Sequence of chain 1.D:
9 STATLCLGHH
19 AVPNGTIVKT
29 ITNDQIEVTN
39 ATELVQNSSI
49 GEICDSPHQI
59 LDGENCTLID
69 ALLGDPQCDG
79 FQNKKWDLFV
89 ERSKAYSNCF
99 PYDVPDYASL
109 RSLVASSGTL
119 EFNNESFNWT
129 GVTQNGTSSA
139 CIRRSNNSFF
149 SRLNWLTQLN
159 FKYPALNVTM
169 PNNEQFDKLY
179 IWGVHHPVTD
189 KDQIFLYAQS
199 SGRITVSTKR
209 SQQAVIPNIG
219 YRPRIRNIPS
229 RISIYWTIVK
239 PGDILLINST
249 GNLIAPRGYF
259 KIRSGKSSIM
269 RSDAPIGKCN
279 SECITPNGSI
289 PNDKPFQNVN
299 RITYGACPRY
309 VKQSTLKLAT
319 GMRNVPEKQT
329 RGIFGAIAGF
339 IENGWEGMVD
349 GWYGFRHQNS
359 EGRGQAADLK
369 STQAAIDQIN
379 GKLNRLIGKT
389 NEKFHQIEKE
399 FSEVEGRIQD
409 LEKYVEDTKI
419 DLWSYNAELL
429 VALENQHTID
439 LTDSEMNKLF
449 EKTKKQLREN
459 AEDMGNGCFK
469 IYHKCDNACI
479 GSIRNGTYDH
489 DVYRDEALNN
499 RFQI

Binding-site contacts:
Ligand atom N2 contacts residue ASN246 of chain 1.A at 2.9 Å (h-bond).
Ligand atom C7 contacts residue ILE217 of chain 1.D at 4.1 Å (hydrophobic).
Ligand atom O5 contacts residue ASN165 of chain 1.A at 3.8 Å.
Ligand atom C1 contacts residue ASN246 of chain 1.A at 1.4 Å.
Ligand atom C4 contacts residue ALA163 of chain 1.A at 4.2 Å (hydrophobic).
Ligand atom C6 contacts residue ASN165 of chain 1.A at 3.8 Å.
Ligand atom O5 contacts residue ASN246 of chain 1.A at 2.4 Å (h-bond).
Ligand atom C8 contacts residue THR248 of chain 1.A at 3.8 Å.
Ligand atom C1 contacts residue TYR219 of chain 1.D at 3.9 Å (hydrophobic).
Ligand atom O7 contacts residue GLY218 of chain 1.D at 4.1 Å.
Ligand atom C3 contacts residue ASN246 of chain 1.A at 3.8 Å.
Ligand atom C2 contacts residue ASN246 of chain 1.A at 2.5 Å.
Ligand atom O7 contacts residue ILE217 of chain 1.D at 2.9 Å (h-bond).
Ligand atom O7 contacts residue ARG201 of chain 1.A at 4.1 Å.
Ligand atom C7 contacts residue ASN246 of chain 1.A at 3.5 Å.
Ligand atom C4 contacts residue ASN246 of chain 1.A at 4.3 Å.
Ligand atom O7 contacts residue ASN246 of chain 1.A at 4.4 Å.
Ligand atom C8 contacts residue ASN246 of chain 1.A at 3.5 Å.
Ligand atom C5 contacts residue ASN246 of chain 1.A at 3.7 Å.
Ligand atom C8 contacts residue SER247 of chain 1.A at 4.0 Å.
Ligand atom C5 contacts residue ASN165 of chain 1.A at 4.4 Å.
Ligand atom C6 contacts residue ALA163 of chain 1.A at 4.3 Å (hydrophobic).

The small molecule below binds the protein below.
Small molecule (SMILES): CC(=O)N[C@H]1[C@H](O[C@H]2[C@H](O)[C@@H](NC(C)=O)CO[C@@H]2CO)O[C@H](CO)[C@@H](O[C@@H]2O[C@H](CO)[C@@H](O)[C@H](O)[C@@H]2O)[C@@H]1O

Sequence of chain 1.A:
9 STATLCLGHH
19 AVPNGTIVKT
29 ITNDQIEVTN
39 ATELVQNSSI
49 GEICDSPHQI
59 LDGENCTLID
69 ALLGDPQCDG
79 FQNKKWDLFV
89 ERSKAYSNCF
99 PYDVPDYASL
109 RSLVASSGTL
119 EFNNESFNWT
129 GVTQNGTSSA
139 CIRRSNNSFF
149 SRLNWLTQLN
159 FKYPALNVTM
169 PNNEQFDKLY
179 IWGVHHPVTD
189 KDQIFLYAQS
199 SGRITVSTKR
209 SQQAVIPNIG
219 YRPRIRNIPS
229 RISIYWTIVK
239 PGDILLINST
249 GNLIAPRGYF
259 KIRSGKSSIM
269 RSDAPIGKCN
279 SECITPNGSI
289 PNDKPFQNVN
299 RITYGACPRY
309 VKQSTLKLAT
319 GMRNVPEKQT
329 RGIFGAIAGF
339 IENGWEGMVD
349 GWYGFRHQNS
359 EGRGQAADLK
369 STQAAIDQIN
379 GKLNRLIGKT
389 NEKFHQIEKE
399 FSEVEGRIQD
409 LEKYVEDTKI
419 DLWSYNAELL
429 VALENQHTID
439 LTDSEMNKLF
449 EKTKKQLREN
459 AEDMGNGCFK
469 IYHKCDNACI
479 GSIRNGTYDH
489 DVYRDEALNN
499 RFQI